Binding-site contacts:
Ligand atom CD1 contacts residue HIS28 of chain 3.A at 3.6 Å.
Ligand atom CD2 contacts residue THR49 of chain 3.B at 3.6 Å.
Ligand atom CH2 contacts residue GLN38 of chain 3.B at 3.3 Å.
Ligand atom CE3 contacts residue GLN38 of chain 3.B at 3.7 Å.
Ligand atom CZ contacts residue GLY20 of chain 3.B at 3.5 Å.
Ligand atom C contacts residue ASN53 of chain 3.B at 3.8 Å.
Ligand atom CZ3 contacts residue GLN38 of chain 3.B at 3.3 Å.
Ligand atom CD2 contacts residue THR41 of chain 3.B at 3.9 Å.
Ligand atom CE2 contacts residue GLY20 of chain 3.B at 3.8 Å.
Ligand atom CD2 contacts residue TRP21 of chain 3.B at 3.6 Å (hydrophobic).
Ligand atom CE2 contacts residue TRP21 of chain 3.B at 3.7 Å (hydrophobic).
Ligand atom CE1 contacts residue HIS28 of chain 3.A at 3.6 Å.
Ligand atom N contacts residue GLN42 of chain 3.B at 2.9 Å (h-bond).
Ligand atom CE1 contacts residue GLY20 of chain 3.B at 3.5 Å.
Ligand atom CE2 contacts residue ASP19 of chain 3.B at 3.5 Å.
Ligand atom CA contacts residue GLN42 of chain 3.B at 3.2 Å.
Ligand atom CZ contacts residue HIS28 of chain 3.A at 3.8 Å.
Ligand atom CD1 contacts residue GLY20 of chain 3.B at 3.6 Å.
Ligand atom CH3 contacts residue ASN53 of chain 3.B at 3.6 Å.
Ligand atom CZ contacts residue TRP21 of chain 3.B at 3.7 Å (hydrophobic).
Ligand atom CB contacts residue GLN42 of chain 3.B at 3.6 Å.
Ligand atom CD1 contacts residue ASP19 of chain 3.B at 3.6 Å.
Ligand atom CH2 contacts residue THR41 of chain 3.B at 3.9 Å.
Ligand atom N contacts residue ASN53 of chain 3.B at 3.0 Å (h-bond).
Ligand atom OH contacts residue THR315 of chain 3.A at 2.9 Å (h-bond).
Ligand atom CD2 contacts residue GLN38 of chain 3.B at 3.9 Å.
Ligand atom CG contacts residue HIS28 of chain 3.A at 3.6 Å.
Ligand atom CE2 contacts residue THR315 of chain 3.A at 3.7 Å.
Ligand atom CE2 contacts residue TRP21 of chain 3.B at 3.8 Å (hydrophobic).
Ligand atom NE1 contacts residue ASP19 of chain 3.B at 2.8 Å (salt-bridge).
Ligand atom OG contacts residue GLN42 of chain 3.B at 3.3 Å (h-bond).
Ligand atom CB contacts residue THR49 of chain 3.B at 3.8 Å.
Ligand atom C contacts residue GLN42 of chain 3.B at 3.5 Å.
Ligand atom CB contacts residue ASN53 of chain 3.B at 3.6 Å.
Ligand atom CZ contacts residue THR315 of chain 3.A at 3.7 Å.
Ligand atom CD2 contacts residue HIS28 of chain 3.A at 3.7 Å.
Ligand atom CE2 contacts residue HIS28 of chain 3.A at 3.8 Å.
Ligand atom CZ2 contacts residue ASP19 of chain 3.B at 3.6 Å.
Ligand atom O contacts residue ASN53 of chain 3.B at 3.3 Å (h-bond).
Ligand atom CD2 contacts residue ILE45 of chain 3.B at 3.8 Å (hydrophobic).

Sequence of chain 3.A:
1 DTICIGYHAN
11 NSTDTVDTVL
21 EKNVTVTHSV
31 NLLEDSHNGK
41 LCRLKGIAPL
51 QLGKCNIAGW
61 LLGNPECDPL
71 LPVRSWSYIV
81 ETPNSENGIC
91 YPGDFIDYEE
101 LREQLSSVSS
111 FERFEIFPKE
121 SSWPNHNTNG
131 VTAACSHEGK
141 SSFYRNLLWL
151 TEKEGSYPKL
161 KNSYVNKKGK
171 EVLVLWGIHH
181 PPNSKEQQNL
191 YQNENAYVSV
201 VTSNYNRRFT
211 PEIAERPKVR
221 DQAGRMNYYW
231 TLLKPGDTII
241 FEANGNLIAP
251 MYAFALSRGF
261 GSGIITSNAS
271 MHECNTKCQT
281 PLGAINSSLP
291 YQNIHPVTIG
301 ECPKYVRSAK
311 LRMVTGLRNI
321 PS

This protein binds this small molecule.
Small molecule (SMILES): CC(=O)N[C@@H](CCCN=C(N)N)C(=O)N[C@H]1CCCNC(=O)CCNC(=O)[C@H](CO)NC(=O)[C@H](CC(C)C)NC(=O)[C@H](CC2=CN=C3CC=CC=C23)NC(=O)[C@H](CCC(=O)O)NC(=O)[C@H](Cc2ccccc2)NC(=O)[C@H](Cc2ccc(O)cc2)NC(=O)[C@H](CCC(=O)O)NC(=O)[C@H](CC(C)C)NC1=O

Sequence of chain 3.B:
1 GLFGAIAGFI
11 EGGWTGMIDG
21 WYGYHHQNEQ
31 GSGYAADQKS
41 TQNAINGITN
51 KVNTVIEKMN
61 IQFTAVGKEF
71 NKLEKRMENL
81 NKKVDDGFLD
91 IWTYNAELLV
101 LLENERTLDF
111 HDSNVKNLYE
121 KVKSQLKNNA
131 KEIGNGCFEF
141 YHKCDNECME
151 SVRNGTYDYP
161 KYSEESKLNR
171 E